Sequence of chain 1.A:
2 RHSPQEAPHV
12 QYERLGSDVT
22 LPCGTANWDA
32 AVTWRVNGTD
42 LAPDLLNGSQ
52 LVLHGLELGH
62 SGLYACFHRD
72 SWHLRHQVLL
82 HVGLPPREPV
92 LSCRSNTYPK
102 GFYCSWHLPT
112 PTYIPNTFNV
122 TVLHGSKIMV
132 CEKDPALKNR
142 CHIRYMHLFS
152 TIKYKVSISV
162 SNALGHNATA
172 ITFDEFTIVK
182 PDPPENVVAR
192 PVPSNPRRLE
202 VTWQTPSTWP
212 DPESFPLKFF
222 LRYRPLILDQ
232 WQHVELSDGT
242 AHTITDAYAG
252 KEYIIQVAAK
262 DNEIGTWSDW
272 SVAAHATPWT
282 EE

Binding-site contacts:
Ligand atom C5 contacts residue TRP29 of chain 1.A at 4.1 Å (hydrophobic).
Ligand atom O6 contacts residue ASN48 of chain 1.A at 4.2 Å.
Ligand atom C2 contacts residue ASN48 of chain 1.A at 2.5 Å.
Ligand atom C6 contacts residue TRP29 of chain 1.A at 3.4 Å (hydrophobic).
Ligand atom C4 contacts residue ASN48 of chain 1.A at 4.2 Å.
Ligand atom O6 contacts residue GLN51 of chain 1.A at 4.5 Å.
Ligand atom O5 contacts residue ASN48 of chain 1.A at 2.4 Å (h-bond).
Ligand atom C3 contacts residue ASN48 of chain 1.A at 3.8 Å.
Ligand atom N2 contacts residue ASN48 of chain 1.A at 2.9 Å (h-bond).
Ligand atom O6 contacts residue TRP29 of chain 1.A at 3.2 Å (h-bond).
Ligand atom O7 contacts residue ASN48 of chain 1.A at 3.8 Å.
Ligand atom O5 contacts residue TRP29 of chain 1.A at 3.8 Å.
Ligand atom C5 contacts residue ASN48 of chain 1.A at 3.7 Å.
Ligand atom C7 contacts residue ASN48 of chain 1.A at 3.5 Å.
Ligand atom C1 contacts residue ASN48 of chain 1.A at 1.4 Å.

This small molecule binds to this protein.
Small molecule (SMILES): CC(=O)N[C@H]1[C@H](O[C@H]2[C@H](O)[C@@H](NC(C)=O)CO[C@@H]2CO)O[C@H](CO)[C@@H](O)[C@@H]1O